This small molecule binds to this protein.
Small molecule (SMILES): CC[C@@]1(c2cccc(Oc3cc([C@](C)(N)c4cncn4C)ccc3C#N)c2)CCCCN(C)C1=O

Binding-site contacts:
Ligand atom C14 contacts residue ARG202 of chain 1.B at 3.6 Å.
Ligand atom C7 contacts residue TRP102 of chain 1.B at 3.6 Å (hydrophobic).
Ligand atom NZ contacts residue HIS362 of chain 1.B at 3.1 Å (h-bond).
Ligand atom C15 contacts residue TYR166 of chain 1.A at 3.6 Å (hydrophobic).
Ligand atom C18 contacts residue FPP1 of chain 1.E at 3.8 Å.
Ligand atom N26 contacts residue FPP1 of chain 1.E at 3.8 Å.
Ligand atom C32 contacts residue HIS362 of chain 1.B at 3.5 Å.
Ligand atom C33 contacts residue ZN1 of chain 1.D at 2.8 Å.
Ligand atom NZ contacts residue ZN1 of chain 1.D at 1.9 Å.
Ligand atom C5 contacts residue TRP106 of chain 1.B at 3.6 Å (hydrophobic).
Ligand atom C23 contacts residue FPP1 of chain 1.E at 3.6 Å.
Ligand atom C18 contacts residue TYR361 of chain 1.B at 3.6 Å (hydrophobic).
Ligand atom NZ contacts residue CYS299 of chain 1.B at 3.4 Å (h-bond).
Ligand atom C33 contacts residue ASP297 of chain 1.B at 3.1 Å.
Ligand atom C34 contacts residue TYR300 of chain 1.B at 3.5 Å (hydrophobic).
Ligand atom NZ contacts residue TYR361 of chain 1.B at 3.6 Å.
Ligand atom C11 contacts residue TRP106 of chain 1.B at 3.4 Å (hydrophobic).
Ligand atom N26 contacts residue TYR166 of chain 1.A at 3.0 Å (h-bond).
Ligand atom NZ contacts residue ASP297 of chain 1.B at 3.0 Å (salt-bridge).
Ligand atom C32 contacts residue TYR361 of chain 1.B at 3.5 Å (hydrophobic).
Ligand atom C5 contacts residue LEU96 of chain 1.B at 3.8 Å (hydrophobic).
Ligand atom C10 contacts residue ALA151 of chain 1.B at 3.6 Å (hydrophobic).
Ligand atom C13 contacts residue TRP102 of chain 1.B at 3.5 Å (hydrophobic).
Ligand atom C34 contacts residue FPP1 of chain 1.E at 3.4 Å.
Ligand atom C33 contacts residue TYR300 of chain 1.B at 3.7 Å (hydrophobic).
Ligand atom C12 contacts residue TYR361 of chain 1.B at 3.8 Å (hydrophobic).
Ligand atom C4 contacts residue SER99 of chain 1.B at 3.4 Å.
Ligand atom C21 contacts residue TYR361 of chain 1.B at 3.8 Å (hydrophobic).
Ligand atom C10 contacts residue TRP102 of chain 1.B at 3.4 Å (hydrophobic).
Ligand atom O17 contacts residue FPP1 of chain 1.E at 3.4 Å.
Ligand atom C7 contacts residue TRP106 of chain 1.B at 3.6 Å (hydrophobic).
Ligand atom C32 contacts residue ZN1 of chain 1.D at 3.1 Å.
Ligand atom N26 contacts residue ARG202 of chain 1.B at 2.9 Å (salt-bridge).
Ligand atom C33 contacts residue CYS299 of chain 1.B at 3.6 Å (hydrophobic).
Ligand atom C4 contacts residue TRP102 of chain 1.B at 3.6 Å (hydrophobic).
Ligand atom C23 contacts residue TYR166 of chain 1.A at 3.4 Å (hydrophobic).
Ligand atom C19 contacts residue FPP1 of chain 1.E at 3.8 Å.
Ligand atom C20 contacts residue FPP1 of chain 1.E at 3.8 Å.
Ligand atom C22 contacts residue TYR166 of chain 1.A at 3.9 Å (hydrophobic).
Ligand atom C23 contacts residue ARG202 of chain 1.B at 4.0 Å.

Sequence of chain 1.A:
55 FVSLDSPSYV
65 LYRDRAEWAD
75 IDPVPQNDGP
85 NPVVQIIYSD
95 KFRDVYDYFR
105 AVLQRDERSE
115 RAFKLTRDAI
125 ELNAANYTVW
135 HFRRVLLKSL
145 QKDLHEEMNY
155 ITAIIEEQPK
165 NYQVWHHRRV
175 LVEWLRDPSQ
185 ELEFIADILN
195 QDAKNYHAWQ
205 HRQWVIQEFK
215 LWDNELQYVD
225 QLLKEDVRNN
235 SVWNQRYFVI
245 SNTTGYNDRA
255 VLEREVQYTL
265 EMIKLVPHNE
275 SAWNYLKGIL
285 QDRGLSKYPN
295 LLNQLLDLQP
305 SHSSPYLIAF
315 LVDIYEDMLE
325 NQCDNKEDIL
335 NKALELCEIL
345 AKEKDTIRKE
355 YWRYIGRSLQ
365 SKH

Sequence of chain 1.B:
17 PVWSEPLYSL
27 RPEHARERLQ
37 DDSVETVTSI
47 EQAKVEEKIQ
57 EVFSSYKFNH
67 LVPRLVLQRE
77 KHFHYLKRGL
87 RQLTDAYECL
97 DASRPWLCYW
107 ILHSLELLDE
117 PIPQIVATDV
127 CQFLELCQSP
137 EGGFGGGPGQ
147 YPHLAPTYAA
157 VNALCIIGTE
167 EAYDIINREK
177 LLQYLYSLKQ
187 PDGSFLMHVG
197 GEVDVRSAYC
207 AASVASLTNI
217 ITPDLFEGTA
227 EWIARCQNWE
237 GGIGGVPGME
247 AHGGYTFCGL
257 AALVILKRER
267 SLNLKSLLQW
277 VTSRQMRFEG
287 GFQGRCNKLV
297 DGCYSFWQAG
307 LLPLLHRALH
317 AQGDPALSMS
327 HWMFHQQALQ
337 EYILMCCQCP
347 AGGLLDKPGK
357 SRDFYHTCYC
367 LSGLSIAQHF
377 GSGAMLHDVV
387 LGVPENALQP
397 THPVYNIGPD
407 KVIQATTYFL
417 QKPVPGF